Binding-site contacts:
Ligand atom N1 contacts residue ARG92 of chain 1.H at 4.0 Å.
Ligand atom C4' contacts residue DA1 of chain 1.XB at 3.9 Å.
Ligand atom C2' contacts residue PRO204 of chain 1.H at 4.3 Å (hydrophobic).
Ligand atom O4' contacts residue VAL203 of chain 1.H at 3.6 Å.
Ligand atom C1' contacts residue PRO204 of chain 1.H at 3.7 Å (hydrophobic).
Ligand atom C5 contacts residue PHE205 of chain 1.H at 4.2 Å (hydrophobic).
Ligand atom C5' contacts residue ASP202 of chain 1.H at 4.0 Å.
Ligand atom C3' contacts residue DA1 of chain 1.XB at 2.6 Å.
Ligand atom O4' contacts residue PRO204 of chain 1.H at 3.6 Å (h-bond).
Ligand atom C4' contacts residue VAL203 of chain 1.H at 4.2 Å (hydrophobic).
Ligand atom O3' contacts residue DA1 of chain 1.XB at 1.6 Å.
Ligand atom C5 contacts residue ARG92 of chain 1.H at 4.3 Å.
Ligand atom C6 contacts residue ARG92 of chain 1.H at 4.0 Å.
Ligand atom C2 contacts residue ARG92 of chain 1.H at 4.3 Å.
Ligand atom O4' contacts residue ARG92 of chain 1.H at 4.2 Å.
Ligand atom C2' contacts residue DA1 of chain 1.XB at 3.3 Å.
Ligand atom C4' contacts residue PRO204 of chain 1.H at 3.6 Å (hydrophobic).
Ligand atom C1' contacts residue ARG92 of chain 1.H at 4.4 Å.
Ligand atom O5' contacts residue ASP202 of chain 1.H at 4.4 Å.
Ligand atom C4 contacts residue ARG92 of chain 1.H at 4.4 Å.
Ligand atom C6 contacts residue PHE205 of chain 1.H at 4.4 Å (hydrophobic).
Ligand atom C5' contacts residue PRO204 of chain 1.H at 4.3 Å (hydrophobic).
Ligand atom C1' contacts residue VAL203 of chain 1.H at 4.1 Å (hydrophobic).

Sequence of chain 1.H:
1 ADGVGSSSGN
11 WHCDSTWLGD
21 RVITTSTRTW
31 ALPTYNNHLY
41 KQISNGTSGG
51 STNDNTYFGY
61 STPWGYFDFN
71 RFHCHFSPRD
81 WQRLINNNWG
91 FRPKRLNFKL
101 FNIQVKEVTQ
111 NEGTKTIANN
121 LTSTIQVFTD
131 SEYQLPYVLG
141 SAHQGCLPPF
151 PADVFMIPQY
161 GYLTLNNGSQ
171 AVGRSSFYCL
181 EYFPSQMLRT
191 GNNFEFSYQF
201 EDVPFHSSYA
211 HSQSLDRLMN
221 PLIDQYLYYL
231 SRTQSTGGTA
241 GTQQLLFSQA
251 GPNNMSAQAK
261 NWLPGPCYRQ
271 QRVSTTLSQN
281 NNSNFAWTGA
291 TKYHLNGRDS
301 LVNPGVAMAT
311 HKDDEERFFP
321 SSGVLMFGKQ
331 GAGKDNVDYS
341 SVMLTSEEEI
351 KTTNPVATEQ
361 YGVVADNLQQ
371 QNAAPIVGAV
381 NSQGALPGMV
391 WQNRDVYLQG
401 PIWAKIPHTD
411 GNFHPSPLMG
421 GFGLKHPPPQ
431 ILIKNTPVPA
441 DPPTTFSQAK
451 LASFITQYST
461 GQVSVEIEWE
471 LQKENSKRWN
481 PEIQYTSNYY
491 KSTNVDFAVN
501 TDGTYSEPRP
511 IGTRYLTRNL

A protein and the small-molecule ligand that binds it are described below.
Small molecule (SMILES): Nc1ccn([C@H]2C[C@H](O)[C@@H](COP(=O)(O)O)O2)c(=O)n1